This protein binds this small molecule.
Small molecule (SMILES): O=P(O)(O)OC[C@@H](O)[C@@H](O)c1cnc[nH]1

Sequence of chain 12.A:
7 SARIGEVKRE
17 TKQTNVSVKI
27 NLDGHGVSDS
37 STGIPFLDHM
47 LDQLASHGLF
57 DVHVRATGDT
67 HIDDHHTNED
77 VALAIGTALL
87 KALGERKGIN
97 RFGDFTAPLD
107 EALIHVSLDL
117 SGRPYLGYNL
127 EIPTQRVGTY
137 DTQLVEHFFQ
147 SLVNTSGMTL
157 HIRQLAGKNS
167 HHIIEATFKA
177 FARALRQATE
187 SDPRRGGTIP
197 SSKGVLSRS

Binding-site contacts:
Ligand atom OP1 contacts residue GLU171 of chain 12.A at 3.2 Å (salt-bridge).
Ligand atom O2 contacts residue HIS72 of chain 16.A at 3.5 Å (h-bond).
Ligand atom C2 contacts residue GLU171 of chain 12.A at 3.5 Å.
Ligand atom N2 contacts residue HIS167 of chain 12.A at 3.6 Å.
Ligand atom N2 contacts residue MN1 of chain 16.B at 2.3 Å.
Ligand atom N1 contacts residue HIS71 of chain 16.A at 3.0 Å (h-bond).
Ligand atom C1 contacts residue SER198 of chain 3.A at 3.4 Å.
Ligand atom O3 contacts residue ARG119 of chain 3.A at 3.8 Å.
Ligand atom C6 contacts residue HIS71 of chain 16.A at 3.3 Å.
Ligand atom OP5 contacts residue LYS175 of chain 12.A at 2.6 Å (salt-bridge).
Ligand atom N2 contacts residue GLU171 of chain 12.A at 3.2 Å (salt-bridge).
Ligand atom OP6 contacts residue ARG97 of chain 3.A at 2.8 Å (salt-bridge).
Ligand atom P contacts residue SER197 of chain 3.A at 3.7 Å.
Ligand atom C6 contacts residue MN1 of chain 16.C at 3.3 Å.
Ligand atom O2 contacts residue HIS45 of chain 12.A at 3.4 Å (h-bond).
Ligand atom OP1 contacts residue LYS175 of chain 12.A at 3.4 Å (salt-bridge).
Ligand atom C1 contacts residue GLU171 of chain 12.A at 3.8 Å.
Ligand atom OP6 contacts residue SER197 of chain 3.A at 2.7 Å (h-bond).
Ligand atom OP4 contacts residue LYS199 of chain 3.A at 2.7 Å (salt-bridge).
Ligand atom OP4 contacts residue ARG119 of chain 3.A at 3.1 Å (salt-bridge).
Ligand atom N1 contacts residue GLU75 of chain 16.A at 3.2 Å (salt-bridge).
Ligand atom C6 contacts residue HIS72 of chain 16.A at 3.7 Å.
Ligand atom N1 contacts residue MN1 of chain 16.C at 2.2 Å.
Ligand atom OP4 contacts residue SER197 of chain 3.A at 3.8 Å.
Ligand atom C6 contacts residue GLU171 of chain 12.A at 3.8 Å.
Ligand atom C6 contacts residue MN1 of chain 16.B at 3.0 Å.
Ligand atom O2 contacts residue MN1 of chain 16.B at 2.3 Å.
Ligand atom N1 contacts residue HIS168 of chain 12.A at 3.5 Å (h-bond).
Ligand atom N2 contacts residue HIS72 of chain 16.A at 3.2 Å (h-bond).
Ligand atom C5 contacts residue GLU75 of chain 16.A at 3.2 Å.
Ligand atom C6 contacts residue HIS167 of chain 12.A at 3.4 Å.
Ligand atom C4 contacts residue MN1 of chain 16.B at 3.3 Å.
Ligand atom OP5 contacts residue ARG119 of chain 3.A at 3.0 Å (salt-bridge).
Ligand atom P contacts residue ARG97 of chain 3.A at 3.6 Å.
Ligand atom O3 contacts residue LYS199 of chain 3.A at 3.6 Å.
Ligand atom OP5 contacts residue ARG97 of chain 3.A at 2.7 Å (salt-bridge).
Ligand atom C5 contacts residue MN1 of chain 16.C at 3.0 Å.
Ligand atom O2 contacts residue GLU171 of chain 12.A at 2.5 Å (salt-bridge).
Ligand atom P contacts residue LYS175 of chain 12.A at 3.6 Å.
Ligand atom C2 contacts residue MN1 of chain 16.B at 3.4 Å.

Sequence of chain 16.A:
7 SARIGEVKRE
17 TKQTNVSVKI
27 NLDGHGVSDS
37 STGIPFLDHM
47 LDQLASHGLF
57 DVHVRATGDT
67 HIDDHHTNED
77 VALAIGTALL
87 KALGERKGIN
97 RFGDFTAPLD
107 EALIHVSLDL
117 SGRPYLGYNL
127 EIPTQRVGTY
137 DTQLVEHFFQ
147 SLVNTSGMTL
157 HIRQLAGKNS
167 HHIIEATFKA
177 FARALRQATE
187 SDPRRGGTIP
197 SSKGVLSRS

Sequence of chain 3.A:
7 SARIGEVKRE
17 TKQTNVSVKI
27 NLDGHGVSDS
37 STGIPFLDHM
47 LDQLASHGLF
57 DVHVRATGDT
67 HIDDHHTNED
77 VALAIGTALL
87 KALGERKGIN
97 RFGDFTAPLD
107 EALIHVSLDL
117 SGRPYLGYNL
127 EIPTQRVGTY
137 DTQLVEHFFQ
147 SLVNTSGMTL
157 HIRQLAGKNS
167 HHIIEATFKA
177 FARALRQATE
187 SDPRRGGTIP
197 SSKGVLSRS